Sequence of chain 1.C:
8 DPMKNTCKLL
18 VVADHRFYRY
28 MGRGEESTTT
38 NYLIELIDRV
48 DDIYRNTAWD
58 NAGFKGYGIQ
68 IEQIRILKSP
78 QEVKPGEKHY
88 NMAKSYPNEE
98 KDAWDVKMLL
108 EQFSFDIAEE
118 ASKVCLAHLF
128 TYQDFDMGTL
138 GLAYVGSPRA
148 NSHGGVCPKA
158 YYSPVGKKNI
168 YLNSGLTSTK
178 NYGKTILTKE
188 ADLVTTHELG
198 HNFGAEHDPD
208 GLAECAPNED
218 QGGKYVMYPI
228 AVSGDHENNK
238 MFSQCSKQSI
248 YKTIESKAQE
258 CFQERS

Binding-site contacts:
Ligand atom C17 contacts residue VAL229 of chain 1.C at 3.5 Å (hydrophobic).
Ligand atom O14 contacts residue LEU190 of chain 1.C at 3.5 Å (h-bond).
Ligand atom C4 contacts residue HIS204 of chain 1.C at 3.8 Å.
Ligand atom C9 contacts residue LEU137 of chain 1.C at 3.8 Å (hydrophobic).
Ligand atom C48 contacts residue HIS198 of chain 1.C at 3.6 Å.
Ligand atom C6 contacts residue HIS204 of chain 1.C at 3.6 Å.
Ligand atom O20 contacts residue THR136 of chain 1.C at 3.2 Å.
Ligand atom C26 contacts residue ZN1 of chain 1.J at 2.5 Å.
Ligand atom O28 contacts residue HIS194 of chain 1.C at 3.3 Å (h-bond).
Ligand atom C18 contacts residue VAL191 of chain 1.C at 3.8 Å (hydrophobic).
Ligand atom C12 contacts residue HIS194 of chain 1.C at 3.6 Å.
Ligand atom O20 contacts residue LEU137 of chain 1.C at 2.7 Å (h-bond).
Ligand atom C18 contacts residue VAL229 of chain 1.C at 3.5 Å (hydrophobic).
Ligand atom C25 contacts residue GLY138 of chain 1.C at 3.3 Å.
Ligand atom O29 contacts residue GLU195 of chain 1.C at 2.7 Å (salt-bridge).
Ligand atom C13 contacts residue PRO226 of chain 1.C at 3.7 Å (hydrophobic).
Ligand atom C17 contacts residue VAL191 of chain 1.C at 3.7 Å (hydrophobic).
Ligand atom C26 contacts residue HIS194 of chain 1.C at 3.7 Å.
Ligand atom C24 contacts residue GLY138 of chain 1.C at 3.5 Å.
Ligand atom C1 contacts residue HIS204 of chain 1.C at 3.7 Å.
Ligand atom O28 contacts residue HIS204 of chain 1.C at 2.8 Å (h-bond).
Ligand atom C13 contacts residue ALA228 of chain 1.C at 3.8 Å (hydrophobic).
Ligand atom O28 contacts residue HIS198 of chain 1.C at 3.6 Å.
Ligand atom O29 contacts residue ZN1 of chain 1.J at 2.6 Å.
Ligand atom C18 contacts residue GLU187 of chain 1.C at 3.4 Å.
Ligand atom O20 contacts residue GLY138 of chain 1.C at 3.6 Å (h-bond).
Ligand atom O29 contacts residue HIS194 of chain 1.C at 3.5 Å (h-bond).
Ligand atom O14 contacts residue HIS194 of chain 1.C at 3.0 Å.
Ligand atom C5 contacts residue HIS204 of chain 1.C at 3.7 Å.
Ligand atom C12 contacts residue ALA228 of chain 1.C at 3.6 Å (hydrophobic).
Ligand atom C26 contacts residue GLU195 of chain 1.C at 3.5 Å.
Ligand atom O28 contacts residue ZN1 of chain 1.J at 1.9 Å.
Ligand atom C16 contacts residue LEU190 of chain 1.C at 3.7 Å (hydrophobic).
Ligand atom C2 contacts residue HIS204 of chain 1.C at 3.7 Å.
Ligand atom C9 contacts residue GLU195 of chain 1.C at 3.7 Å.
Ligand atom C17 contacts residue LEU190 of chain 1.C at 3.8 Å (hydrophobic).
Ligand atom C3 contacts residue HIS204 of chain 1.C at 3.8 Å.
Ligand atom C48 contacts residue VAL142 of chain 1.C at 3.7 Å (hydrophobic).
Ligand atom C11 contacts residue HIS194 of chain 1.C at 3.4 Å.
Ligand atom O29 contacts residue HIS198 of chain 1.C at 3.4 Å (h-bond).

The protein below binds the small molecule below.
Small molecule (SMILES): CC#CCOc1ccc(S(=O)(=O)N[C@H](Cc2c[nH]c3ccc(C)cc23)C(=O)O)cc1